Sequence of chain 1.B:
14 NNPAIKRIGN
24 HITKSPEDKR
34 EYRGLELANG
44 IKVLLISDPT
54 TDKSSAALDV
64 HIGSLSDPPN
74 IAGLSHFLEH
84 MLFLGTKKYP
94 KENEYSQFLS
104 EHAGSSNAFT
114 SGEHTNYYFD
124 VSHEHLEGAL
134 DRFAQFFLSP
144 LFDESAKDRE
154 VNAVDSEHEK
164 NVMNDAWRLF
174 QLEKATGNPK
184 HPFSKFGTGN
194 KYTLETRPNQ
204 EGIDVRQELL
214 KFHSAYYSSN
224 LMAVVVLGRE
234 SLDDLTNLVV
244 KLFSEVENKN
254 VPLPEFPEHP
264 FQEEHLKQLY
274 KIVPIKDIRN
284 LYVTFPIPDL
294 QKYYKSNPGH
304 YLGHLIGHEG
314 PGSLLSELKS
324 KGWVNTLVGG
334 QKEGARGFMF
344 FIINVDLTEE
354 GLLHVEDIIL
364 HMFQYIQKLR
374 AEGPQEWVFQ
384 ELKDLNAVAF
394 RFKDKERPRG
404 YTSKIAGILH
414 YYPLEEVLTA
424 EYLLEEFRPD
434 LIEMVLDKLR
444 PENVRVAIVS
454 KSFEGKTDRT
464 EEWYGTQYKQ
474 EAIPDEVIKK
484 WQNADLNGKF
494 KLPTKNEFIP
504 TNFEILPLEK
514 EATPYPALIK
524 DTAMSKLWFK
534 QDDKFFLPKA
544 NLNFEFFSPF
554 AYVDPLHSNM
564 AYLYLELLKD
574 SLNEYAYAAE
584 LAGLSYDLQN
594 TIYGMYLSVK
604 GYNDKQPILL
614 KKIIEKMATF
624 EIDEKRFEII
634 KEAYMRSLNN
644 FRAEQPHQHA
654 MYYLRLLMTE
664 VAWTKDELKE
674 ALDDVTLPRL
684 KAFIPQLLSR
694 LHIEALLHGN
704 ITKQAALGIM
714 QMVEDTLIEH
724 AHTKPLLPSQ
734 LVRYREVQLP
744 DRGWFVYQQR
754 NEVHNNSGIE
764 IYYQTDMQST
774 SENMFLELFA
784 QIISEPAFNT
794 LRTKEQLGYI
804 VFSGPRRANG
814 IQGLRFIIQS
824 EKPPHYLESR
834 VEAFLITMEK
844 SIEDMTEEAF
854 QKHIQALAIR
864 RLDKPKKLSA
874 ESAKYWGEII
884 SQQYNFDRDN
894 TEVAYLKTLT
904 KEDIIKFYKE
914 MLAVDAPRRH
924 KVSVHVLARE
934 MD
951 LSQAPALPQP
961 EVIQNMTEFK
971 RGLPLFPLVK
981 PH

The protein below binds the small molecule below.
Small molecule (SMILES): COC(=O)[C@H](Cc1cnc[nH]1)NC(=O)CN(CC(=O)O)Cc1ccccc1

Binding-site contacts:
Ligand atom N12 contacts residue TYR802 of chain 1.B at 2.8 Å (h-bond).
Ligand atom N16 contacts residue HIS83 of chain 1.B at 3.9 Å.
Ligand atom C22 contacts residue ARG795 of chain 1.B at 4.0 Å.
Ligand atom O20 contacts residue ALA111 of chain 1.B at 3.7 Å.
Ligand atom O04 contacts residue TYR802 of chain 1.B at 3.8 Å.
Ligand atom C27 contacts residue GLU153 of chain 1.B at 3.7 Å.
Ligand atom C24 contacts residue PHE791 of chain 1.B at 3.9 Å (hydrophobic).
Ligand atom C27 contacts residue ARG795 of chain 1.B at 3.5 Å.
Ligand atom C18 contacts residue ALA111 of chain 1.B at 4.0 Å (hydrophobic).
Ligand atom C25 contacts residue PHE791 of chain 1.B at 3.8 Å (hydrophobic).
Ligand atom O19 contacts residue ZN1 of chain 1.F at 2.0 Å.
Ligand atom C21 contacts residue ASN110 of chain 1.B at 3.7 Å.
Ligand atom O19 contacts residue TYR802 of chain 1.B at 3.7 Å.
Ligand atom N16 contacts residue ASN110 of chain 1.B at 3.7 Å.
Ligand atom C10 contacts residue TYR802 of chain 1.B at 4.0 Å (hydrophobic).
Ligand atom O19 contacts residue HIS79 of chain 1.B at 3.7 Å.
Ligand atom C17 contacts residue TYR802 of chain 1.B at 4.0 Å (hydrophobic).
Ligand atom C05 contacts residue TYR802 of chain 1.B at 3.2 Å (hydrophobic).
Ligand atom C13 contacts residue ASN110 of chain 1.B at 3.9 Å.
Ligand atom C17 contacts residue ASN110 of chain 1.B at 2.9 Å.
Ligand atom O14 contacts residue ASN110 of chain 1.B at 3.3 Å (h-bond).
Ligand atom N09 contacts residue ILE803 of chain 1.B at 4.0 Å.
Ligand atom C15 contacts residue TYR802 of chain 1.B at 3.9 Å (hydrophobic).
Ligand atom O20 contacts residue ZN1 of chain 1.F at 3.6 Å.
Ligand atom O19 contacts residue GLU160 of chain 1.B at 3.2 Å (salt-bridge).
Ligand atom O19 contacts residue HIS83 of chain 1.B at 2.9 Å (h-bond).
Ligand atom C26 contacts residue ARG795 of chain 1.B at 3.9 Å.
Ligand atom C26 contacts residue GLU153 of chain 1.B at 3.7 Å.
Ligand atom C03 contacts residue TYR802 of chain 1.B at 3.5 Å (hydrophobic).
Ligand atom O04 contacts residue ASN110 of chain 1.B at 3.2 Å (h-bond).
Ligand atom C18 contacts residue ZN1 of chain 1.F at 3.1 Å.
Ligand atom O20 contacts residue TYR802 of chain 1.B at 3.4 Å (h-bond).
Ligand atom C17 contacts residue ALA111 of chain 1.B at 3.9 Å (hydrophobic).
Ligand atom N16 contacts residue ARG795 of chain 1.B at 3.9 Å.
Ligand atom C10 contacts residue VAL804 of chain 1.B at 3.4 Å (hydrophobic).
Ligand atom C27 contacts residue HIS83 of chain 1.B at 3.8 Å.
Ligand atom C13 contacts residue TYR802 of chain 1.B at 3.8 Å (hydrophobic).
Ligand atom C18 contacts residue TYR802 of chain 1.B at 3.4 Å (hydrophobic).
Ligand atom C15 contacts residue ARG795 of chain 1.B at 3.5 Å.
Ligand atom C18 contacts residue GLU160 of chain 1.B at 4.0 Å.